Sequence of chain 1.B:
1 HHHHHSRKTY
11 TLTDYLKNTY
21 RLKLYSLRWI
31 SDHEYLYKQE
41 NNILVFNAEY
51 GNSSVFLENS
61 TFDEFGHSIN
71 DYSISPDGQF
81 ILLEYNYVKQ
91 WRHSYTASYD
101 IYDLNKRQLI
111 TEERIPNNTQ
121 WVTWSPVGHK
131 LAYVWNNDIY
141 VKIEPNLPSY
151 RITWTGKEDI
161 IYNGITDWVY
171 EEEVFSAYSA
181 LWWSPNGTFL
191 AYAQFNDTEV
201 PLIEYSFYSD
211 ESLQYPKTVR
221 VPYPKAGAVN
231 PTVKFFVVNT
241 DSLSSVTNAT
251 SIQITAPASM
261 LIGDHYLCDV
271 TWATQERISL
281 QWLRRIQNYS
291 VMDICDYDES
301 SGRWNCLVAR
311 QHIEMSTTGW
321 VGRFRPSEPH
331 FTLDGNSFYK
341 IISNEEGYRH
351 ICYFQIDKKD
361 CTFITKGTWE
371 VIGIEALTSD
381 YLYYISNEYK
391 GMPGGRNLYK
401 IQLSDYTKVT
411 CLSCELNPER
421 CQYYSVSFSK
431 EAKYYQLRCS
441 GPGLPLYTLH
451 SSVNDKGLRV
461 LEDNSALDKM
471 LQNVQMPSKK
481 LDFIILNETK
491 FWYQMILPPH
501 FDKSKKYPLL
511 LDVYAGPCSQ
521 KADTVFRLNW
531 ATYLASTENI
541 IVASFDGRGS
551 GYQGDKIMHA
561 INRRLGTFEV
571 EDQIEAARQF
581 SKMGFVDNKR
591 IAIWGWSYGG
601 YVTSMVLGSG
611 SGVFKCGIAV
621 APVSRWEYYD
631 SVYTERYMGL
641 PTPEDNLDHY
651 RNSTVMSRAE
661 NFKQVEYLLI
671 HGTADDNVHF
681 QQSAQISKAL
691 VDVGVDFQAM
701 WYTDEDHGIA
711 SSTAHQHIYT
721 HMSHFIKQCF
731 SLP

Binding-site contacts:
Ligand atom C2 contacts residue ASN196 of chain 1.B at 2.5 Å.
Ligand atom C1 contacts residue THR198 of chain 1.B at 3.4 Å.
Ligand atom O6 contacts residue THR198 of chain 1.B at 3.9 Å.
Ligand atom C7 contacts residue ILE161 of chain 1.B at 3.9 Å (hydrophobic).
Ligand atom C4 contacts residue ASN196 of chain 1.B at 4.0 Å.
Ligand atom O7 contacts residue GLU199 of chain 1.B at 2.9 Å (salt-bridge).
Ligand atom C6 contacts residue ASN196 of chain 1.B at 4.3 Å.
Ligand atom C7 contacts residue ASN196 of chain 1.B at 3.6 Å.
Ligand atom O7 contacts residue ASN196 of chain 1.B at 3.4 Å (h-bond).
Ligand atom O6 contacts residue ASN196 of chain 1.B at 4.5 Å.
Ligand atom C5 contacts residue THR198 of chain 1.B at 3.8 Å.
Ligand atom N2 contacts residue ILE161 of chain 1.B at 3.8 Å.
Ligand atom O7 contacts residue LYS234 of chain 1.B at 4.1 Å.
Ligand atom O7 contacts residue GLN194 of chain 1.B at 4.1 Å.
Ligand atom C5 contacts residue ASN196 of chain 1.B at 3.4 Å.
Ligand atom C8 contacts residue ILE161 of chain 1.B at 3.9 Å (hydrophobic).
Ligand atom N2 contacts residue ASN196 of chain 1.B at 3.2 Å (h-bond).
Ligand atom O5 contacts residue ASN196 of chain 1.B at 2.0 Å (h-bond).
Ligand atom C1 contacts residue ASN196 of chain 1.B at 1.5 Å.
Ligand atom C7 contacts residue GLU199 of chain 1.B at 4.0 Å.
Ligand atom O6 contacts residue GLU199 of chain 1.B at 3.6 Å.
Ligand atom O5 contacts residue THR198 of chain 1.B at 3.6 Å (h-bond).
Ligand atom C1 contacts residue ILE161 of chain 1.B at 4.0 Å (hydrophobic).
Ligand atom C8 contacts residue THR198 of chain 1.B at 4.3 Å.
Ligand atom C8 contacts residue GLN194 of chain 1.B at 4.5 Å.
Ligand atom O7 contacts residue ILE161 of chain 1.B at 4.5 Å.
Ligand atom C3 contacts residue ASN196 of chain 1.B at 3.8 Å.
Ligand atom C6 contacts residue GLU199 of chain 1.B at 4.3 Å.

The protein below binds the small molecule below.
Small molecule (SMILES): CC(=O)N[C@H]1[C@H](O[C@H]2[C@H](O)[C@@H](NC(C)=O)CO[C@@H]2CO)O[C@H](CO)[C@@H](O)[C@@H]1O